Binding-site contacts:
Ligand atom CL contacts residue PRO301 of chain 1.A at 3.5 Å.
Ligand atom CAL contacts residue PRO301 of chain 1.A at 3.4 Å (hydrophobic).
Ligand atom OAB contacts residue ILE152 of chain 1.A at 3.8 Å.
Ligand atom CL contacts residue THR300 of chain 1.A at 3.6 Å.
Ligand atom OAB contacts residue LEU84 of chain 1.A at 3.5 Å.
Ligand atom CAT contacts residue LEU87 of chain 1.A at 3.5 Å (hydrophobic).
Ligand atom CL contacts residue PRO299 of chain 1.A at 3.3 Å.
Ligand atom CAT contacts residue PGO1 of chain 1.G at 3.8 Å.
Ligand atom NAM contacts residue LEU137 of chain 1.A at 3.8 Å.
Ligand atom CAQ contacts residue ASN21 of chain 1.A at 3.6 Å.
Ligand atom CAR contacts residue LEU87 of chain 1.A at 3.9 Å (hydrophobic).
Ligand atom CAR contacts residue GLU85 of chain 1.A at 3.8 Å.
Ligand atom F contacts residue ASN21 of chain 1.A at 2.6 Å.
Ligand atom CAK contacts residue LYS40 of chain 1.A at 3.7 Å.
Ligand atom NAM contacts residue LEU86 of chain 1.A at 3.8 Å.
Ligand atom CAE contacts residue GLY18 of chain 1.A at 3.8 Å.
Ligand atom CAU contacts residue ILE152 of chain 1.A at 3.8 Å (hydrophobic).
Ligand atom CAV contacts residue LEU87 of chain 1.A at 3.6 Å (hydrophobic).
Ligand atom CAK contacts residue LEU25 of chain 1.A at 3.5 Å (hydrophobic).
Ligand atom CAP contacts residue ILE152 of chain 1.A at 3.6 Å (hydrophobic).
Ligand atom NAA contacts residue ALA38 of chain 1.A at 3.7 Å.
Ligand atom NAA contacts residue GLU85 of chain 1.A at 2.8 Å (salt-bridge).
Ligand atom CAR contacts residue ALA38 of chain 1.A at 3.8 Å (hydrophobic).
Ligand atom CAL contacts residue PGO1 of chain 1.G at 3.7 Å.
Ligand atom CAI contacts residue ILE17 of chain 1.A at 3.6 Å (hydrophobic).
Ligand atom SAO contacts residue LEU137 of chain 1.A at 3.9 Å.
Ligand atom NAN contacts residue LEU87 of chain 1.A at 2.8 Å (h-bond).
Ligand atom CAL contacts residue LEU87 of chain 1.A at 3.3 Å (hydrophobic).
Ligand atom CL contacts residue PRO89 of chain 1.A at 3.7 Å.
Ligand atom CAE contacts residue PGO1 of chain 1.G at 3.7 Å.
Ligand atom SAO contacts residue LEU25 of chain 1.A at 3.5 Å.
Ligand atom CAV contacts residue LEU137 of chain 1.A at 3.8 Å (hydrophobic).
Ligand atom CAF contacts residue PGO1 of chain 1.G at 3.8 Å.
Ligand atom CAV contacts residue LEU86 of chain 1.A at 3.9 Å (hydrophobic).
Ligand atom NAN contacts residue LEU86 of chain 1.A at 3.5 Å.
Ligand atom CAS contacts residue PRO301 of chain 1.A at 3.5 Å (hydrophobic).
Ligand atom CAL contacts residue GLY88 of chain 1.A at 3.4 Å.
Ligand atom CAR contacts residue LEU137 of chain 1.A at 3.9 Å (hydrophobic).
Ligand atom CAJ contacts residue ILE152 of chain 1.A at 3.5 Å (hydrophobic).
Ligand atom NAM contacts residue LEU87 of chain 1.A at 2.9 Å (h-bond).

This protein binds this small molecule.
Small molecule (SMILES): Nc1[nH+]c(Nc2cccc(Cl)c2)sc1C(=O)c1ccc(F)cc1

Sequence of chain 1.A:
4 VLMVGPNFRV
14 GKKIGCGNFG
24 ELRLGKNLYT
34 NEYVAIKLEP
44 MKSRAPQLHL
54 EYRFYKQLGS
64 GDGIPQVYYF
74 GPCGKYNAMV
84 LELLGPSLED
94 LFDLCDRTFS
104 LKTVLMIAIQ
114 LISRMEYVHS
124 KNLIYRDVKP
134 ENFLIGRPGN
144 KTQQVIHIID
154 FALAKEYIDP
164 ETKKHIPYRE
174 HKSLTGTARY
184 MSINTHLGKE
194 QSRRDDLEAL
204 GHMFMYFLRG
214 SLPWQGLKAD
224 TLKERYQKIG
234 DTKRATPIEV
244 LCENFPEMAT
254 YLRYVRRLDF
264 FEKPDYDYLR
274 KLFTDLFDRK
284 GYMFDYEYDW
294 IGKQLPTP